Binding-site contacts:
Ligand atom C2 contacts residue TRP201 of chain 59.A at 3.9 Å (hydrophobic).
Ligand atom OP1 contacts residue PRO423 of chain 59.A at 3.6 Å.
Ligand atom C5 contacts residue TRP201 of chain 59.A at 3.4 Å (hydrophobic).
Ligand atom O4' contacts residue TRP201 of chain 59.A at 4.5 Å.
Ligand atom C4 contacts residue TRP201 of chain 59.A at 3.3 Å (hydrophobic).
Ligand atom O2 contacts residue LYS682 of chain 59.A at 4.2 Å.
Ligand atom C6 contacts residue TRP201 of chain 59.A at 3.5 Å (hydrophobic).
Ligand atom C4' contacts residue TRP201 of chain 59.A at 4.3 Å (hydrophobic).
Ligand atom N4 contacts residue ASP199 of chain 59.A at 4.0 Å.
Ligand atom C1' contacts residue LYS682 of chain 59.A at 4.5 Å.
Ligand atom C5' contacts residue TRP201 of chain 59.A at 3.5 Å (hydrophobic).
Ligand atom O2 contacts residue TRP201 of chain 59.A at 4.3 Å.
Ligand atom C3' contacts residue LYS682 of chain 59.A at 3.8 Å.
Ligand atom C2' contacts residue LYS682 of chain 59.A at 3.6 Å.
Ligand atom C3' contacts residue TRP201 of chain 59.A at 4.1 Å (hydrophobic).
Ligand atom N4 contacts residue GLY198 of chain 59.A at 3.8 Å.
Ligand atom O5' contacts residue TRP201 of chain 59.A at 3.6 Å.
Ligand atom N4 contacts residue TRP201 of chain 59.A at 3.8 Å.
Ligand atom N1 contacts residue TRP201 of chain 59.A at 4.0 Å.
Ligand atom C1' contacts residue TRP201 of chain 59.A at 4.5 Å (hydrophobic).
Ligand atom O3' contacts residue LYS682 of chain 59.A at 3.1 Å (salt-bridge).
Ligand atom N3 contacts residue TRP201 of chain 59.A at 3.6 Å.
Ligand atom C2' contacts residue TRP201 of chain 59.A at 3.6 Å (hydrophobic).
Ligand atom O2 contacts residue LEU197 of chain 59.A at 4.0 Å.

Sequence of chain 59.A:
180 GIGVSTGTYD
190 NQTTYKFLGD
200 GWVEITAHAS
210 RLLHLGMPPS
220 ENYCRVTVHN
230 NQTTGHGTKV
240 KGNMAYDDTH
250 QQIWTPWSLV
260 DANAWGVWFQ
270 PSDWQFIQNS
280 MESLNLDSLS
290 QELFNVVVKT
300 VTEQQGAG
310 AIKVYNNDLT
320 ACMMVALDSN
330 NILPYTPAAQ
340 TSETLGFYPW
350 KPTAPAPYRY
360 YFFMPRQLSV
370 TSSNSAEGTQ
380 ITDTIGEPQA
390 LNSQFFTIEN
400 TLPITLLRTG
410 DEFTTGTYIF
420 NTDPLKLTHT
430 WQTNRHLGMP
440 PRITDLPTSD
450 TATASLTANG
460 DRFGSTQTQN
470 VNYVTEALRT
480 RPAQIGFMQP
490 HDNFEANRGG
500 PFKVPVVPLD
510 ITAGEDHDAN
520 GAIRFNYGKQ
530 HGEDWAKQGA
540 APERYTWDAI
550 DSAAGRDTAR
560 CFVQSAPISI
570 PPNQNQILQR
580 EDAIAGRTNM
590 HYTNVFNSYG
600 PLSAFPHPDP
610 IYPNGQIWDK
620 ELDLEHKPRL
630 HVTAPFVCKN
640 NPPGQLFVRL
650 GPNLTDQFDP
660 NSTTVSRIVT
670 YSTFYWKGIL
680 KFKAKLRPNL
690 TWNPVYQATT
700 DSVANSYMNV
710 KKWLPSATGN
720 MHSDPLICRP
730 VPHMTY

A small-molecule ligand and the protein it binds are described below.
Small molecule (SMILES): Nc1ccn([C@H]2C[C@H](O)[C@@H](COP(=O)(O)O)O2)c(=O)n1